Sequence of chain 1.C:
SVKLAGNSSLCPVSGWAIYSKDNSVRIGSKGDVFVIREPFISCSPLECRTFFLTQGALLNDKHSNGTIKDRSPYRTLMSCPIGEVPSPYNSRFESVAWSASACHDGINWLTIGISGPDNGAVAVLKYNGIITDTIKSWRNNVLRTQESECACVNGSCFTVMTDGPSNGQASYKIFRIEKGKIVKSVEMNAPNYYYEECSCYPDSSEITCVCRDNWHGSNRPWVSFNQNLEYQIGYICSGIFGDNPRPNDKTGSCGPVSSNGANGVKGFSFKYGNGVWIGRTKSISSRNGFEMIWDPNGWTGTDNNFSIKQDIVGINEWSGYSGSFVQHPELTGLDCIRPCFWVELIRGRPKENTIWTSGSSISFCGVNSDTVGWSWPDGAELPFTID

The protein below binds the small molecule below.
Small molecule (SMILES): CC(=O)N[C@H]1[C@H](O[C@H]2[C@H](O)[C@@H](NC(C)=O)CO[C@@H]2CO)O[C@H](CO)[C@@H](O[C@@H]2O[C@H](CO[C@H]3O[C@H](CO)[C@@H](O)[C@H](O)[C@@H]3O)[C@@H](O)[C@H](O[C@H]3O[C@H](CO)[C@@H](O)[C@H](O)[C@@H]3O)[C@@H]2O)[C@@H]1O

Binding-site contacts:
Ligand atom C5 contacts residue ASN65 of chain 1.C at 3.5 Å.
Ligand atom O7 contacts residue ASN65 of chain 1.C at 3.4 Å (h-bond).
Ligand atom C8 contacts residue ILE355 of chain 1.C at 4.2 Å (hydrophobic).
Ligand atom C8 contacts residue ILE386 of chain 1.C at 4.2 Å (hydrophobic).
Ligand atom C1 contacts residue ASN65 of chain 1.C at 1.4 Å.
Ligand atom N2 contacts residue ASN65 of chain 1.C at 3.0 Å (h-bond).
Ligand atom C7 contacts residue ASN65 of chain 1.C at 3.4 Å.
Ligand atom C3 contacts residue ASN65 of chain 1.C at 3.8 Å.
Ligand atom C4 contacts residue ASN65 of chain 1.C at 4.1 Å.
Ligand atom C2 contacts residue ASN65 of chain 1.C at 2.5 Å.
Ligand atom O5 contacts residue ASN65 of chain 1.C at 2.2 Å (h-bond).